This protein binds this small molecule.
Small molecule (SMILES): NC(N)=NC1=[SH]CC(CSCC/C(N)=N/S(N)(=O)=O)=N1

Binding-site contacts:
Ligand atom O1 contacts residue THR200 of chain 1.B at 2.6 Å (h-bond).
Ligand atom C contacts residue HIS201 of chain 1.B at 3.3 Å.
Ligand atom N6 contacts residue THR200 of chain 1.B at 2.5 Å (h-bond).
Ligand atom O contacts residue ZN1 of chain 1.E at 2.4 Å.
Ligand atom N6 contacts residue GLU107 of chain 1.B at 3.9 Å.
Ligand atom N6 contacts residue HIS97 of chain 1.B at 3.0 Å (h-bond).
Ligand atom O contacts residue TRP210 of chain 1.B at 3.9 Å.
Ligand atom O1 contacts residue ZN1 of chain 1.E at 3.9 Å.
Ligand atom C contacts residue LEU199 of chain 1.B at 3.8 Å (hydrophobic).
Ligand atom S contacts residue HIS201 of chain 1.B at 3.5 Å.
Ligand atom C4 contacts residue HIS68 of chain 1.B at 3.8 Å.
Ligand atom O1 contacts residue TRP210 of chain 1.B at 3.9 Å.
Ligand atom O contacts residue HIS95 of chain 1.B at 3.2 Å (h-bond).
Ligand atom N5 contacts residue ZN1 of chain 1.E at 3.6 Å.
Ligand atom C3 contacts residue HIS68 of chain 1.B at 3.2 Å.
Ligand atom S2 contacts residue HIS120 of chain 1.B at 3.8 Å.
Ligand atom N4 contacts residue HIS68 of chain 1.B at 3.6 Å (h-bond).
Ligand atom N6 contacts residue HIS201 of chain 1.B at 3.9 Å.
Ligand atom N6 contacts residue HIS95 of chain 1.B at 3.6 Å (h-bond).
Ligand atom N contacts residue LEU199 of chain 1.B at 3.4 Å.
Ligand atom N6 contacts residue HIS120 of chain 1.B at 3.5 Å (h-bond).
Ligand atom N5 contacts residue HIS95 of chain 1.B at 3.6 Å.
Ligand atom N4 contacts residue GLN93 of chain 1.B at 3.3 Å (h-bond).
Ligand atom C6 contacts residue GLN93 of chain 1.B at 3.9 Å.
Ligand atom S2 contacts residue THR200 of chain 1.B at 3.6 Å.
Ligand atom N contacts residue THR200 of chain 1.B at 3.5 Å (h-bond).
Ligand atom N3 contacts residue ASN70 of chain 1.B at 3.3 Å (h-bond).
Ligand atom S2 contacts residue ZN1 of chain 1.E at 2.6 Å.
Ligand atom N contacts residue HIS201 of chain 1.B at 3.0 Å (h-bond).
Ligand atom O contacts residue HIS120 of chain 1.B at 3.0 Å (h-bond).
Ligand atom C1 contacts residue HIS201 of chain 1.B at 3.7 Å.
Ligand atom S2 contacts residue HIS95 of chain 1.B at 3.8 Å.
Ligand atom C2 contacts residue HIS201 of chain 1.B at 3.2 Å.
Ligand atom N5 contacts residue HIS201 of chain 1.B at 3.9 Å.
Ligand atom C1 contacts residue LEU199 of chain 1.B at 3.7 Å (hydrophobic).
Ligand atom O1 contacts residue LEU199 of chain 1.B at 3.1 Å.
Ligand atom N1 contacts residue GLN93 of chain 1.B at 3.5 Å (h-bond).
Ligand atom N1 contacts residue ASN70 of chain 1.B at 3.9 Å.
Ligand atom N6 contacts residue ZN1 of chain 1.E at 2.0 Å.
Ligand atom N2 contacts residue LEU132 of chain 1.B at 3.4 Å.

Sequence of chain 1.B:
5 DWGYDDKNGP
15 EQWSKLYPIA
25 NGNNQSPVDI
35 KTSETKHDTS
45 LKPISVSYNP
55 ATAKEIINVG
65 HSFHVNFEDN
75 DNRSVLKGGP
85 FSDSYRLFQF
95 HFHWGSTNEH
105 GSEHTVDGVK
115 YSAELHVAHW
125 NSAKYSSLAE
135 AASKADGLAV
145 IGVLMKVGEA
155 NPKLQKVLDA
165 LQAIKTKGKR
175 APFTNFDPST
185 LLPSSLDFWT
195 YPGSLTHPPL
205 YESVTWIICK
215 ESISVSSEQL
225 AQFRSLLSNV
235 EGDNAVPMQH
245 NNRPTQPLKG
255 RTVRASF